This small molecule binds to this protein.
Small molecule (SMILES): COc1cc(-c2cncc(-c3ccc(C4CCN(C)CC4)cc3)c2C)cc(OC)c1OC

Binding-site contacts:
Ligand atom C10 contacts residue LU81 of chain 1.J at 3.7 Å.
Ligand atom C05 contacts residue ALA7 of chain 1.A at 4.0 Å (hydrophobic).
Ligand atom C27 contacts residue ARG8 of chain 1.A at 3.5 Å.
Ligand atom C04 contacts residue ALA7 of chain 1.A at 3.7 Å (hydrophobic).
Ligand atom O02 contacts residue TRP29 of chain 1.A at 4.1 Å.
Ligand atom C11 contacts residue LU81 of chain 1.J at 3.6 Å.
Ligand atom C04 contacts residue TRP29 of chain 1.A at 4.1 Å (hydrophobic).
Ligand atom C16 contacts residue EDO1 of chain 1.R at 3.6 Å.
Ligand atom C20 contacts residue EDO1 of chain 1.R at 3.8 Å.
Ligand atom C15 contacts residue EDO1 of chain 1.R at 4.1 Å.
Ligand atom C17 contacts residue LU81 of chain 1.J at 3.6 Å.
Ligand atom C22 contacts residue EDO1 of chain 1.R at 4.1 Å.
Ligand atom C16 contacts residue LU81 of chain 1.J at 4.0 Å.
Ligand atom C07 contacts residue TRP29 of chain 1.A at 3.8 Å (hydrophobic).
Ligand atom C29 contacts residue ARG8 of chain 1.A at 3.4 Å.
Ligand atom C09 contacts residue VAL6 of chain 1.A at 4.1 Å (hydrophobic).
Ligand atom C12 contacts residue LU81 of chain 1.J at 3.5 Å.
Ligand atom C19 contacts residue EDO1 of chain 1.R at 3.5 Å.
Ligand atom N08 contacts residue LU81 of chain 1.J at 4.0 Å.
Ligand atom C07 contacts residue VAL6 of chain 1.A at 3.6 Å (hydrophobic).
Ligand atom C23 contacts residue ARG4 of chain 1.A at 4.1 Å.
Ligand atom N18 contacts residue EDO1 of chain 1.R at 3.1 Å (h-bond).
Ligand atom C22 contacts residue ARG4 of chain 1.A at 3.8 Å.
Ligand atom N08 contacts residue ALA7 of chain 1.A at 3.9 Å.
Ligand atom C26 contacts residue VAL6 of chain 1.A at 3.6 Å (hydrophobic).
Ligand atom C09 contacts residue LU81 of chain 1.J at 3.4 Å.
Ligand atom C06 contacts residue VAL6 of chain 1.A at 3.8 Å (hydrophobic).
Ligand atom C30 contacts residue ARG8 of chain 1.A at 3.9 Å.
Ligand atom C32 contacts residue ALA69 of chain 1.A at 3.6 Å (hydrophobic).
Ligand atom C13 contacts residue LU81 of chain 1.J at 3.4 Å.
Ligand atom C17 contacts residue EDO1 of chain 1.R at 3.8 Å.
Ligand atom C21 contacts residue EDO1 of chain 1.R at 3.7 Å.
Ligand atom C26 contacts residue ARG8 of chain 1.A at 3.9 Å.
Ligand atom C07 contacts residue ALA7 of chain 1.A at 3.3 Å (hydrophobic).
Ligand atom N08 contacts residue VAL6 of chain 1.A at 3.9 Å.
Ligand atom C01 contacts residue TRP29 of chain 1.A at 3.7 Å (hydrophobic).
Ligand atom C24 contacts residue VAL6 of chain 1.A at 4.1 Å (hydrophobic).
Ligand atom O31 contacts residue ARG8 of chain 1.A at 4.1 Å.
Ligand atom O28 contacts residue ARG8 of chain 1.A at 3.0 Å (salt-bridge).
Ligand atom C16 contacts residue ARG4 of chain 1.A at 3.6 Å.

Sequence of chain 1.A:
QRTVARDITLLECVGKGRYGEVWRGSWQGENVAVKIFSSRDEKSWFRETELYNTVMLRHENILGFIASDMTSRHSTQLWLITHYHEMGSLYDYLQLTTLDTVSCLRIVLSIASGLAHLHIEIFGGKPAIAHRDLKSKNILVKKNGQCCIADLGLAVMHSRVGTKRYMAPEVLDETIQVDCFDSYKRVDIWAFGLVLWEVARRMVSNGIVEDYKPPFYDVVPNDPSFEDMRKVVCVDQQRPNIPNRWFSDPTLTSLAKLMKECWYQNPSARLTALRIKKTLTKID